The small molecule below binds the protein below.
Small molecule (SMILES): CC(=O)N[C@@H]1[C@@H](O)[C@H](O)[C@@H](CO)O[C@H]1O

Binding-site contacts:
Ligand atom C3 contacts residue ASN70 of chain 1.D at 3.7 Å.
Ligand atom C5 contacts residue ASN70 of chain 1.D at 3.7 Å.
Ligand atom C8 contacts residue ASN70 of chain 1.D at 3.9 Å.
Ligand atom C1 contacts residue ASN70 of chain 1.D at 1.4 Å.
Ligand atom C7 contacts residue ASN70 of chain 1.D at 3.9 Å.
Ligand atom O5 contacts residue ASN70 of chain 1.D at 2.4 Å (h-bond).
Ligand atom C2 contacts residue ASN70 of chain 1.D at 2.4 Å.
Ligand atom O7 contacts residue ASN70 of chain 1.D at 4.0 Å.
Ligand atom C4 contacts residue ASN70 of chain 1.D at 4.1 Å.
Ligand atom N2 contacts residue ASN70 of chain 1.D at 3.0 Å (h-bond).

Sequence of chain 1.D:
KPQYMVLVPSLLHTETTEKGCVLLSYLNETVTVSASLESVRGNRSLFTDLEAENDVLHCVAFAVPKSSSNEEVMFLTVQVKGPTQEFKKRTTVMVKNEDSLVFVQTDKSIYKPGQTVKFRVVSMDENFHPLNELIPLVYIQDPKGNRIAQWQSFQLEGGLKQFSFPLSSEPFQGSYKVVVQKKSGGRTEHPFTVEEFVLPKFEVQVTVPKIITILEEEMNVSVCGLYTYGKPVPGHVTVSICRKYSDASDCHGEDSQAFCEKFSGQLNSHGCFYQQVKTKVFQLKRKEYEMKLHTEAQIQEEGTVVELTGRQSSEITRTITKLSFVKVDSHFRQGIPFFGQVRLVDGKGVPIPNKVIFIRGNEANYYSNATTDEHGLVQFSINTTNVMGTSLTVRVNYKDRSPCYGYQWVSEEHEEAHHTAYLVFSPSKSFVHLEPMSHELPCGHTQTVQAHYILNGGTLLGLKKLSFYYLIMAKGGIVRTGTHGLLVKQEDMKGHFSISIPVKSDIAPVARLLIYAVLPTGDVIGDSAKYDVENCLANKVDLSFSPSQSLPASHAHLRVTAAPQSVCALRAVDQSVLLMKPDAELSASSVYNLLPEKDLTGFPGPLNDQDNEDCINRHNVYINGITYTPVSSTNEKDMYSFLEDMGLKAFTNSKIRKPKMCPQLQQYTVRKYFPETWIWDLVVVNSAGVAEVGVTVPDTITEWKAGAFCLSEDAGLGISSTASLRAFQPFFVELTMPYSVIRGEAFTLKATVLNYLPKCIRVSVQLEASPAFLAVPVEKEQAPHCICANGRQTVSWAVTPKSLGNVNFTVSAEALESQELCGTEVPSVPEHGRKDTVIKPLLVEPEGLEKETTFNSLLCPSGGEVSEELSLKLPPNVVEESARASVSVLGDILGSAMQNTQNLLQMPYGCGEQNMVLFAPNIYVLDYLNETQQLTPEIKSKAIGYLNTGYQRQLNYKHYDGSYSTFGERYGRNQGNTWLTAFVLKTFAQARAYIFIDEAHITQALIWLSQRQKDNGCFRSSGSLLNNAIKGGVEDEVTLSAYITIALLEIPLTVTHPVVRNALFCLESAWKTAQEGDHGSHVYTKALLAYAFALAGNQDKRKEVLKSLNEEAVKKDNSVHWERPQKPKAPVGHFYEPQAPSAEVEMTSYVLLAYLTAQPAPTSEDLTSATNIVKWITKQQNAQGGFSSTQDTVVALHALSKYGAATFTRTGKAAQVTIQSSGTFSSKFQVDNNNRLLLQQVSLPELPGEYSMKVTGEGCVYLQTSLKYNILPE